Sequence of chain 45.F:
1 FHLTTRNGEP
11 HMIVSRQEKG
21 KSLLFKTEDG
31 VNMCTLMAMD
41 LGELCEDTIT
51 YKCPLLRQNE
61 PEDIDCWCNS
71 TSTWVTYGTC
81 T

Binding-site contacts:
Ligand atom O3 contacts residue NAG1 of chain 45.DA at 2.6 Å (h-bond).
Ligand atom C7 contacts residue ASN69 of chain 45.F at 3.8 Å.
Ligand atom C5 contacts residue MET33 of chain 45.F at 3.7 Å (hydrophobic).
Ligand atom O5 contacts residue ASN69 of chain 45.F at 2.8 Å (h-bond).
Ligand atom C1 contacts residue ASN69 of chain 45.F at 2.7 Å.
Ligand atom N2 contacts residue ASN69 of chain 45.F at 4.3 Å.
Ligand atom O1 contacts residue SER70 of chain 45.F at 4.2 Å.
Ligand atom C1 contacts residue VAL31 of chain 45.F at 4.3 Å (hydrophobic).
Ligand atom C2 contacts residue VAL31 of chain 45.F at 4.0 Å (hydrophobic).
Ligand atom O6 contacts residue NAG1 of chain 45.DA at 3.0 Å.
Ligand atom O1 contacts residue VAL31 of chain 45.F at 3.4 Å (h-bond).
Ligand atom C3 contacts residue NAG1 of chain 45.DA at 3.7 Å.
Ligand atom C5 contacts residue NAG1 of chain 45.DA at 4.3 Å.
Ligand atom O1 contacts residue ASN69 of chain 45.F at 2.1 Å (h-bond).
Ligand atom O7 contacts residue ASN69 of chain 45.F at 3.8 Å.
Ligand atom C2 contacts residue ASN69 of chain 45.F at 4.2 Å.
Ligand atom C5 contacts residue ASN69 of chain 45.F at 3.7 Å.
Ligand atom C6 contacts residue LEU24 of chain 45.F at 4.5 Å (hydrophobic).
Ligand atom C6 contacts residue NAG1 of chain 45.DA at 4.3 Å.
Ligand atom C8 contacts residue ARG57 of chain 45.F at 4.2 Å.
Ligand atom C8 contacts residue SER70 of chain 45.F at 3.7 Å.
Ligand atom O4 contacts residue NAG1 of chain 45.DA at 3.0 Å.
Ligand atom O1 contacts residue MET33 of chain 45.F at 3.9 Å.
Ligand atom C8 contacts residue ASN69 of chain 45.F at 3.4 Å.
Ligand atom C4 contacts residue NAG1 of chain 45.DA at 3.2 Å.
Ligand atom N2 contacts residue VAL31 of chain 45.F at 4.0 Å.
Ligand atom C4 contacts residue VAL31 of chain 45.F at 3.8 Å (hydrophobic).
Ligand atom C6 contacts residue MET33 of chain 45.F at 3.5 Å (hydrophobic).
Ligand atom O3 contacts residue VAL31 of chain 45.F at 3.6 Å.
Ligand atom C6 contacts residue ASN69 of chain 45.F at 4.4 Å.
Ligand atom O5 contacts residue MET33 of chain 45.F at 4.2 Å.
Ligand atom C7 contacts residue SER70 of chain 45.F at 4.4 Å.
Ligand atom C5 contacts residue VAL31 of chain 45.F at 4.2 Å (hydrophobic).
Ligand atom O4 contacts residue VAL31 of chain 45.F at 3.3 Å.
Ligand atom C3 contacts residue VAL31 of chain 45.F at 3.0 Å (hydrophobic).

This small molecule binds to this protein.
Small molecule (SMILES): CC(=O)N[C@@H]1[C@@H](O)[C@H](O)[C@@H](CO)O[C@H]1O